Binding-site contacts:
Ligand atom C5 contacts residue ASN226 of chain 1.D at 4.2 Å.
Ligand atom O6 contacts residue TYR276 of chain 1.D at 4.2 Å.
Ligand atom O6 contacts residue PHE278 of chain 1.D at 3.7 Å.
Ligand atom C8 contacts residue ARG225 of chain 1.D at 4.1 Å.
Ligand atom C7 contacts residue ASN226 of chain 1.D at 3.7 Å.
Ligand atom O6 contacts residue MET252 of chain 1.D at 3.2 Å.
Ligand atom N2 contacts residue ASN226 of chain 1.D at 4.4 Å.
Ligand atom O5 contacts residue ASN226 of chain 1.D at 3.1 Å (h-bond).
Ligand atom O7 contacts residue ASN226 of chain 1.D at 2.8 Å (h-bond).
Ligand atom C6 contacts residue MET252 of chain 1.D at 4.5 Å (hydrophobic).
Ligand atom C1 contacts residue ASN226 of chain 1.D at 3.0 Å.
Ligand atom O1 contacts residue ASN226 of chain 1.D at 2.6 Å (h-bond).
Ligand atom O6 contacts residue ASN226 of chain 1.D at 4.2 Å.

Sequence of chain 1.D:
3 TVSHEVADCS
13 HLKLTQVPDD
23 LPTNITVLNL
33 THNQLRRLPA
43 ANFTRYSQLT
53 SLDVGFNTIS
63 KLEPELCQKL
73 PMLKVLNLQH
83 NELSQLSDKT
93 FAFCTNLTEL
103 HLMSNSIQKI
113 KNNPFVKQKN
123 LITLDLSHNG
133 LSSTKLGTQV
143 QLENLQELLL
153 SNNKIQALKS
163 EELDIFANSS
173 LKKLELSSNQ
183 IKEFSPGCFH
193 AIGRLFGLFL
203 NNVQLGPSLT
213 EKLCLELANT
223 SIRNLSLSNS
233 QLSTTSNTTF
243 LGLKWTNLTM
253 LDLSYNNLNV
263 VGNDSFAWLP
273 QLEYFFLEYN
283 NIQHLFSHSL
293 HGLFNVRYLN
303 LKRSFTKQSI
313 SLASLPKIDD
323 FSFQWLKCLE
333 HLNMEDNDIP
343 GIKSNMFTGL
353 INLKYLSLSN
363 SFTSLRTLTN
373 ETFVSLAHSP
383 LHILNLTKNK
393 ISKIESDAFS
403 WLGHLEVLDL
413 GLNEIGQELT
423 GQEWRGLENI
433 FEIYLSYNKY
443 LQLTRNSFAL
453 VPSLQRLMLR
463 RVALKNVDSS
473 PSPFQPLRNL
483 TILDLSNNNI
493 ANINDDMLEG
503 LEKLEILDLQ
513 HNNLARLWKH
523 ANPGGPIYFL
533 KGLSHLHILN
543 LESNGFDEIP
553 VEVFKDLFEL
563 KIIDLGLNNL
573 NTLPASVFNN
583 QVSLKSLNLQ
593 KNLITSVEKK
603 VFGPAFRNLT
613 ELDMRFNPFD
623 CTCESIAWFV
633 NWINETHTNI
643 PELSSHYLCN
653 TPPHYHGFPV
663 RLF

A small-molecule ligand and the protein it binds are described below.
Small molecule (SMILES): CC(=O)N[C@@H]1[C@@H](O)[C@H](O)[C@@H](CO)O[C@H]1O